This protein binds this small molecule.
Small molecule (SMILES): C=C[C@H]1CC[C@@H](O)[C@H](O)C1

Sequence of chain 1.C:
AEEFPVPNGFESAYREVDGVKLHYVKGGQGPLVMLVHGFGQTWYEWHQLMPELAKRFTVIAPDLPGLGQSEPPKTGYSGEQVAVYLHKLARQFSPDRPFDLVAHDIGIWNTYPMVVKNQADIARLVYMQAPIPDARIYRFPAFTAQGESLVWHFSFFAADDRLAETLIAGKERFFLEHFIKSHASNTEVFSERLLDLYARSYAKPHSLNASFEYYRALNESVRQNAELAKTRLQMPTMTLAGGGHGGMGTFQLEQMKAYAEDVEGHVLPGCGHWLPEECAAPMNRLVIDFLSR

Binding-site contacts:
Ligand atom C1 contacts residue ASP105 of chain 1.C at 2.4 Å.
Ligand atom C8 contacts residue VAL151 of chain 1.C at 3.7 Å (hydrophobic).
Ligand atom O1 contacts residue HIS153 of chain 1.C at 2.9 Å (h-bond).
Ligand atom C3 contacts residue PHE154 of chain 1.C at 3.8 Å (hydrophobic).
Ligand atom C2 contacts residue ASP105 of chain 1.C at 3.0 Å.
Ligand atom O1 contacts residue DVH1 of chain 1.J at 0.9 Å (h-bond).
Ligand atom C1 contacts residue TYR215 of chain 1.C at 3.4 Å (hydrophobic).
Ligand atom O1 contacts residue TYR215 of chain 1.C at 2.6 Å (h-bond).
Ligand atom C6 contacts residue DVH1 of chain 1.J at 0.8 Å.
Ligand atom C4 contacts residue HIS153 of chain 1.C at 4.2 Å.
Ligand atom C8 contacts residue DVH1 of chain 1.J at 1.6 Å.
Ligand atom C7 contacts residue HIS153 of chain 1.C at 3.7 Å.
Ligand atom C1 contacts residue DVH1 of chain 1.J at 1.0 Å.
Ligand atom C7 contacts residue DVH1 of chain 1.J at 1.3 Å.
Ligand atom C5 contacts residue HIS273 of chain 1.C at 3.6 Å.
Ligand atom C4 contacts residue DVH1 of chain 1.J at 0.8 Å.
Ligand atom C7 contacts residue HIS183 of chain 1.C at 3.9 Å.
Ligand atom C1 contacts residue PHE154 of chain 1.C at 4.2 Å (hydrophobic).
Ligand atom C1 contacts residue HIS153 of chain 1.C at 3.9 Å.
Ligand atom C8 contacts residue LEU150 of chain 1.C at 3.6 Å (hydrophobic).
Ligand atom C5 contacts residue HIS153 of chain 1.C at 3.8 Å.
Ligand atom C6 contacts residue ASP105 of chain 1.C at 1.5 Å.
Ligand atom C6 contacts residue HIS273 of chain 1.C at 3.9 Å.
Ligand atom C6 contacts residue TYR215 of chain 1.C at 3.9 Å (hydrophobic).
Ligand atom C2 contacts residue TRP109 of chain 1.C at 4.0 Å (hydrophobic).
Ligand atom C3 contacts residue ASP105 of chain 1.C at 3.6 Å.
Ligand atom C3 contacts residue DVH1 of chain 1.J at 0.9 Å.
Ligand atom C5 contacts residue DVH1 of chain 1.J at 0.5 Å.
Ligand atom C4 contacts residue ASP105 of chain 1.C at 3.0 Å.
Ligand atom C3 contacts residue VAL151 of chain 1.C at 4.2 Å (hydrophobic).
Ligand atom C4 contacts residue HIS273 of chain 1.C at 3.6 Å.
Ligand atom C5 contacts residue ASP105 of chain 1.C at 2.5 Å.
Ligand atom C2 contacts residue DVH1 of chain 1.J at 0.7 Å.
Ligand atom C2 contacts residue ALA130 of chain 1.C at 4.0 Å (hydrophobic).
Ligand atom C3 contacts residue HIS153 of chain 1.C at 4.0 Å.
Ligand atom O1 contacts residue PHE154 of chain 1.C at 3.4 Å.
Ligand atom C2 contacts residue PHE154 of chain 1.C at 3.7 Å (hydrophobic).
Ligand atom C7 contacts residue LEU150 of chain 1.C at 4.0 Å (hydrophobic).
Ligand atom C1 contacts residue ILE106 of chain 1.C at 4.1 Å (hydrophobic).
Ligand atom O1 contacts residue ASP105 of chain 1.C at 3.6 Å.